Binding-site contacts:
Ligand atom C9 contacts residue ALA330 of chain 4.C at 3.7 Å (hydrophobic).
Ligand atom C6A contacts residue GOL1 of chain 4.BA at 3.6 Å.
Ligand atom C7 contacts residue VAL327 of chain 4.C at 4.1 Å (hydrophobic).
Ligand atom C8 contacts residue GOL1 of chain 4.BA at 3.4 Å.
Ligand atom N10 contacts residue GOL1 of chain 4.BA at 4.1 Å.
Ligand atom N1 contacts residue VAL2 of chain 4.C at 2.9 Å (h-bond).
Ligand atom N10 contacts residue LYS25 of chain 4.C at 3.7 Å.
Ligand atom C6 contacts residue ALA330 of chain 4.C at 3.5 Å (hydrophobic).
Ligand atom C9 contacts residue GOL1 of chain 4.BA at 3.8 Å.
Ligand atom C1A contacts residue VAL2 of chain 4.C at 3.6 Å (hydrophobic).
Ligand atom N10 contacts residue ALA330 of chain 4.C at 3.7 Å.
Ligand atom C10 contacts residue VAL2 of chain 4.C at 3.7 Å (hydrophobic).
Ligand atom C8 contacts residue VAL327 of chain 4.C at 3.8 Å (hydrophobic).
Ligand atom C2 contacts residue VAL2 of chain 4.C at 3.7 Å (hydrophobic).
Ligand atom C10 contacts residue GOL1 of chain 4.BA at 4.1 Å.
Ligand atom C6 contacts residue SER331 of chain 4.C at 4.3 Å.
Ligand atom C7 contacts residue ALA330 of chain 4.C at 3.6 Å (hydrophobic).
Ligand atom C6A contacts residue ALA330 of chain 4.C at 3.6 Å (hydrophobic).
Ligand atom C10 contacts residue ALA330 of chain 4.C at 3.6 Å (hydrophobic).
Ligand atom C9 contacts residue LYS25 of chain 4.C at 3.5 Å.
Ligand atom C7 contacts residue GOL1 of chain 4.BA at 3.1 Å.
Ligand atom C6A contacts residue SER331 of chain 4.C at 4.2 Å.
Ligand atom C6 contacts residue GOL1 of chain 4.BA at 3.7 Å.
Ligand atom C5 contacts residue ALA330 of chain 4.C at 4.0 Å (hydrophobic).
Ligand atom C1A contacts residue ALA330 of chain 4.C at 4.4 Å (hydrophobic).
Ligand atom C8 contacts residue SER331 of chain 4.C at 4.3 Å.
Ligand atom C9 contacts residue VAL2 of chain 4.C at 3.8 Å (hydrophobic).
Ligand atom C7 contacts residue SER331 of chain 4.C at 3.6 Å.
Ligand atom C8 contacts residue ALA330 of chain 4.C at 3.7 Å (hydrophobic).
Ligand atom N10 contacts residue VAL2 of chain 4.C at 2.9 Å (h-bond).

Sequence of chain 4.C:
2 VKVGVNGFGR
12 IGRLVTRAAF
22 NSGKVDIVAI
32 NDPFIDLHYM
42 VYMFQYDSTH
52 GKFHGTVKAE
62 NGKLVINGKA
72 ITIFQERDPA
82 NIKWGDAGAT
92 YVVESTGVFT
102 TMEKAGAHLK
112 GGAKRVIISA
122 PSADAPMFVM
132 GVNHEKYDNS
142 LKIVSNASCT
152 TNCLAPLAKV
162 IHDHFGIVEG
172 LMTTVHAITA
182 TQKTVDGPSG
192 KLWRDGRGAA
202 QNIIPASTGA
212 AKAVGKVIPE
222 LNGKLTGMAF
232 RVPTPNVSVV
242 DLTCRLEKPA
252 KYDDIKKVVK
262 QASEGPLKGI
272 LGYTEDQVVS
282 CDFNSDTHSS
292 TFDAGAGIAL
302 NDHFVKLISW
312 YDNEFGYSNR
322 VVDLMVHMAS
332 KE

This small molecule binds to this protein.
Small molecule (SMILES): c1cnc2c(c1)ccc1cccnc12